The small molecule below binds the protein below.
Small molecule (SMILES): CC(=O)N[C@@H]1[C@@H](OC2O[C@@H](C)[C@@H](O)[C@@H](O)[C@@H]2O)[C@H](O[C@@H]2O[C@H](CO)[C@H](O)[C@H](O[C@]3(C(=O)O)C[C@H](O)[C@@H](NC(C)=O)[C@H]([C@H](O)[C@H](O)CO)O3)[C@H]2O)[C@@H](COS(=O)(=O)O)O[C@H]1O

Binding-site contacts:
Ligand atom C8 contacts residue TYR97 of chain 1.E at 3.9 Å (hydrophobic).
Ligand atom O1B contacts residue SER135 of chain 1.E at 3.6 Å.
Ligand atom C6 contacts residue GLN225 of chain 1.E at 3.9 Å.
Ligand atom N5 contacts residue ARG134 of chain 1.E at 3.4 Å (salt-bridge).
Ligand atom O10 contacts residue THR154 of chain 1.E at 3.4 Å.
Ligand atom O1B contacts residue GLN225 of chain 1.E at 2.6 Å (h-bond).
Ligand atom N5 contacts residue TRP152 of chain 1.E at 3.8 Å.
Ligand atom O9 contacts residue TYR97 of chain 1.E at 2.6 Å (h-bond).
Ligand atom C11 contacts residue LEU193 of chain 1.E at 3.8 Å (hydrophobic).
Ligand atom C9 contacts residue TYR97 of chain 1.E at 3.7 Å (hydrophobic).
Ligand atom O1A contacts residue GLY136 of chain 1.E at 2.9 Å (h-bond).
Ligand atom O8 contacts residue TYR97 of chain 1.E at 2.9 Å (h-bond).
Ligand atom C8 contacts residue GLN225 of chain 1.E at 3.7 Å.
Ligand atom O4 contacts residue LEU221 of chain 1.E at 3.8 Å.
Ligand atom O8 contacts residue GLN225 of chain 1.E at 2.8 Å (h-bond).
Ligand atom O6 contacts residue GLN225 of chain 1.E at 4.0 Å.
Ligand atom C4 contacts residue GLU189 of chain 1.E at 4.0 Å.
Ligand atom C4 contacts residue ARG134 of chain 1.E at 3.2 Å.
Ligand atom C1 contacts residue GLN225 of chain 1.E at 3.2 Å.
Ligand atom O3 contacts residue GLN225 of chain 1.E at 3.7 Å.
Ligand atom O9 contacts residue HIS182 of chain 1.E at 2.5 Å (h-bond).
Ligand atom C8 contacts residue GLU189 of chain 1.E at 3.7 Å.
Ligand atom C5 contacts residue GLU189 of chain 1.E at 3.9 Å.
Ligand atom C7 contacts residue TRP152 of chain 1.E at 3.9 Å (hydrophobic).
Ligand atom C6 contacts residue GLU189 of chain 1.E at 3.1 Å.
Ligand atom C9 contacts residue GLU189 of chain 1.E at 3.3 Å.
Ligand atom O4 contacts residue GLN225 of chain 1.E at 3.2 Å (h-bond).
Ligand atom O7 contacts residue GLU189 of chain 1.E at 3.8 Å.
Ligand atom O1A contacts residue SER135 of chain 1.E at 3.3 Å.
Ligand atom O10 contacts residue TRP152 of chain 1.E at 3.9 Å.
Ligand atom C9 contacts residue HIS182 of chain 1.E at 3.7 Å.
Ligand atom C4 contacts residue GLY224 of chain 1.E at 3.1 Å.
Ligand atom C6 contacts residue GLY224 of chain 1.E at 3.5 Å.
Ligand atom O7 contacts residue LEU193 of chain 1.E at 3.4 Å.
Ligand atom C5 contacts residue GLY224 of chain 1.E at 3.9 Å.
Ligand atom C1 contacts residue GLY136 of chain 1.E at 4.0 Å.
Ligand atom O4 contacts residue GLY224 of chain 1.E at 2.7 Å (h-bond).
Ligand atom O4 contacts residue ARG134 of chain 1.E at 3.2 Å (salt-bridge).
Ligand atom C5 contacts residue ARG134 of chain 1.E at 3.8 Å.
Ligand atom O1A contacts residue GLN225 of chain 1.E at 3.5 Å (h-bond).

Sequence of chain 1.E:
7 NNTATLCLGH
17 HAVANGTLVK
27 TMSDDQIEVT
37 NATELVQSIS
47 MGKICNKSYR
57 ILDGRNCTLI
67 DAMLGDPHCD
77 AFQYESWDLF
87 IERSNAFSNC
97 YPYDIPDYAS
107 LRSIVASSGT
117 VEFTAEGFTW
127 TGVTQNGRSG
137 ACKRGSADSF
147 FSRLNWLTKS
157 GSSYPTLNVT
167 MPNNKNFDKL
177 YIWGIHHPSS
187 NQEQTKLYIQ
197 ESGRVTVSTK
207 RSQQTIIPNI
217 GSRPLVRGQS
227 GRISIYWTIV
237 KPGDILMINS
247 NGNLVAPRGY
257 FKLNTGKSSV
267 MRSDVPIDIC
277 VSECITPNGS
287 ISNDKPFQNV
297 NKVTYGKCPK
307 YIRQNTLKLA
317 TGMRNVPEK